The protein below binds the small molecule below.
Small molecule (SMILES): O=C1c2c(c(C(F)(F)F)nn2-c2cccc(-c3n[nH]c(=O)[nH]3)c2)CCN1c1ccc(-c2ccccc2CN2CCCC2)cc1

Binding-site contacts:
Ligand atom O41 contacts residue ALA210 of chain 1.A at 3.4 Å (h-bond).
Ligand atom O40 contacts residue TRP205 of chain 1.A at 3.2 Å.
Ligand atom N33 contacts residue GLN182 of chain 1.A at 3.6 Å (h-bond).
Ligand atom O41 contacts residue ALA180 of chain 1.A at 3.6 Å.
Ligand atom C23 contacts residue GLY206 of chain 1.A at 2.8 Å.
Ligand atom C1 contacts residue PHE162 of chain 1.A at 3.6 Å (hydrophobic).
Ligand atom C3 contacts residue CYS181 of chain 1.A at 3.6 Å (hydrophobic).
Ligand atom N38 contacts residue GLY206 of chain 1.A at 3.1 Å (h-bond).
Ligand atom O41 contacts residue ASP179 of chain 1.A at 3.3 Å.
Ligand atom O40 contacts residue GLY206 of chain 1.A at 2.9 Å (h-bond).
Ligand atom C28 contacts residue GLY206 of chain 1.A at 3.5 Å.
Ligand atom C19 contacts residue GLY206 of chain 1.A at 3.5 Å.
Ligand atom F42 contacts residue ARG132 of chain 1.A at 3.5 Å.
Ligand atom F44 contacts residue GLU135 of chain 1.A at 3.5 Å.
Ligand atom N37 contacts residue ASP179 of chain 1.A at 2.9 Å (salt-bridge).
Ligand atom N34 contacts residue ALA180 of chain 1.A at 3.4 Å.
Ligand atom C24 contacts residue ALA180 of chain 1.A at 3.1 Å (hydrophobic).
Ligand atom C31 contacts residue TYR85 of chain 1.A at 3.5 Å (hydrophobic).
Ligand atom C2 contacts residue THR84 of chain 1.A at 3.2 Å.
Ligand atom F43 contacts residue GLN182 of chain 1.A at 3.3 Å.
Ligand atom F44 contacts residue GLY208 of chain 1.A at 3.6 Å.
Ligand atom C12 contacts residue GLY208 of chain 1.A at 3.5 Å.
Ligand atom C8 contacts residue GLU83 of chain 1.A at 3.5 Å.
Ligand atom N37 contacts residue ALA180 of chain 1.A at 3.2 Å (h-bond).
Ligand atom C31 contacts residue LYS82 of chain 1.A at 3.3 Å.
Ligand atom N37 contacts residue GLY216 of chain 1.A at 3.2 Å.
Ligand atom C22 contacts residue ALA180 of chain 1.A at 3.3 Å (hydrophobic).
Ligand atom C17 contacts residue TYR85 of chain 1.A at 3.5 Å (hydrophobic).
Ligand atom C4 contacts residue TRP205 of chain 1.A at 3.4 Å (hydrophobic).
Ligand atom C20 contacts residue GLY206 of chain 1.A at 3.3 Å.
Ligand atom N36 contacts residue GLY208 of chain 1.A at 2.8 Å (h-bond).
Ligand atom C24 contacts residue ASP179 of chain 1.A at 3.6 Å.
Ligand atom N36 contacts residue ALA180 of chain 1.A at 3.1 Å (h-bond).
Ligand atom C3 contacts residue SER185 of chain 1.A at 3.2 Å.
Ligand atom C29 contacts residue PHE162 of chain 1.A at 3.5 Å (hydrophobic).
Ligand atom F42 contacts residue GLU135 of chain 1.A at 3.5 Å.
Ligand atom C11 contacts residue GLY206 of chain 1.A at 3.4 Å.
Ligand atom C1 contacts residue TRP205 of chain 1.A at 3.6 Å (hydrophobic).
Ligand atom C6 contacts residue TRP205 of chain 1.A at 3.5 Å (hydrophobic).
Ligand atom N33 contacts residue CYS209 of chain 1.A at 3.6 Å.

Sequence of chain 1.A:
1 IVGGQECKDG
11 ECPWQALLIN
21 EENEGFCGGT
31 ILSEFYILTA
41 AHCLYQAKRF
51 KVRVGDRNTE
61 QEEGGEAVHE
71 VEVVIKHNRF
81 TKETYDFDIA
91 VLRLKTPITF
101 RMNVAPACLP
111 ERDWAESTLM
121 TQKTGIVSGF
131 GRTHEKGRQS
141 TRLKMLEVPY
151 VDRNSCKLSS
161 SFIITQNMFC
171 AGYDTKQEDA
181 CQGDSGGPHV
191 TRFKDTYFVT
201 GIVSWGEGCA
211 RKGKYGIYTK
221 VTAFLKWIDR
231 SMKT